This small molecule binds to this protein.
Small molecule (SMILES): CC(=O)N[C@@H]1[C@@H](O)[C@H](O)[C@@H](CO)O[C@H]1O

Sequence of chain 1.B:
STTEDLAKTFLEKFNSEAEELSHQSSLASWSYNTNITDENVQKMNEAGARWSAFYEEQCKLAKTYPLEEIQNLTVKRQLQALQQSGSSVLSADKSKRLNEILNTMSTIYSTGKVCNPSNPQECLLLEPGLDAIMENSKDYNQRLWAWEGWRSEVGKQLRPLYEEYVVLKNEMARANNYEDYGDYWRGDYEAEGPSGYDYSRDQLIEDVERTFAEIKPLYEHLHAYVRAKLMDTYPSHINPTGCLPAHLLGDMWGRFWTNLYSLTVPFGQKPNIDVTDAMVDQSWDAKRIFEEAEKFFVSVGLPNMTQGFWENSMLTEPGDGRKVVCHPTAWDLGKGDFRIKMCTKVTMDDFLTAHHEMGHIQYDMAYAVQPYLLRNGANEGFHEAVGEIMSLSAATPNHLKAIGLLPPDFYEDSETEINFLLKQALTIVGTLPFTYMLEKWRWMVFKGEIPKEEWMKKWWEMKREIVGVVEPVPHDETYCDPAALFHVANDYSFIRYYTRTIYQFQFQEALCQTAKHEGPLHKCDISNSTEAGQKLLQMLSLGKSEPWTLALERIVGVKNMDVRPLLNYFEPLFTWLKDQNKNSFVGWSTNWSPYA

Binding-site contacts:
Ligand atom C1 contacts residue THR37 of chain 1.B at 4.4 Å.
Ligand atom C1 contacts residue ASN35 of chain 1.B at 1.4 Å.
Ligand atom C8 contacts residue ARG322 of chain 1.B at 4.0 Å.
Ligand atom O6 contacts residue THR37 of chain 1.B at 2.9 Å (h-bond).
Ligand atom C3 contacts residue ASN35 of chain 1.B at 3.7 Å.
Ligand atom O7 contacts residue ASN35 of chain 1.B at 3.2 Å (h-bond).
Ligand atom C6 contacts residue THR37 of chain 1.B at 4.2 Å.
Ligand atom C7 contacts residue ASN35 of chain 1.B at 3.3 Å.
Ligand atom C4 contacts residue ASN35 of chain 1.B at 4.1 Å.
Ligand atom C2 contacts residue ASN35 of chain 1.B at 2.4 Å.
Ligand atom N2 contacts residue ASN35 of chain 1.B at 2.9 Å (h-bond).
Ligand atom O6 contacts residue GLU39 of chain 1.B at 3.5 Å (salt-bridge).
Ligand atom O5 contacts residue THR37 of chain 1.B at 3.8 Å.
Ligand atom C6 contacts residue GLU39 of chain 1.B at 3.2 Å.
Ligand atom C5 contacts residue ASN35 of chain 1.B at 3.6 Å.
Ligand atom O5 contacts residue ASN40 of chain 1.B at 3.5 Å (h-bond).
Ligand atom O6 contacts residue ASN40 of chain 1.B at 4.4 Å.
Ligand atom C1 contacts residue ASN40 of chain 1.B at 4.0 Å.
Ligand atom O5 contacts residue ASN35 of chain 1.B at 2.3 Å (h-bond).